Sequence of chain 5.C:
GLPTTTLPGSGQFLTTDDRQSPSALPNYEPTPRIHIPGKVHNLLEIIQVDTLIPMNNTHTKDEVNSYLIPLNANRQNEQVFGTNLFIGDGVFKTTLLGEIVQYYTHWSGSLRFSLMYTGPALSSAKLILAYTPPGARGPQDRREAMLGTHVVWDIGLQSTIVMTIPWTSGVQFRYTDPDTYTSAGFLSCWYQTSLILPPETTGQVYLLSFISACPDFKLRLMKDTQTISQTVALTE

This small molecule binds to this protein.
Small molecule (SMILES): Cc1cc(CCCCCOc2ccc(C3=NCCO3)cc2)on1

Sequence of chain 5.A:
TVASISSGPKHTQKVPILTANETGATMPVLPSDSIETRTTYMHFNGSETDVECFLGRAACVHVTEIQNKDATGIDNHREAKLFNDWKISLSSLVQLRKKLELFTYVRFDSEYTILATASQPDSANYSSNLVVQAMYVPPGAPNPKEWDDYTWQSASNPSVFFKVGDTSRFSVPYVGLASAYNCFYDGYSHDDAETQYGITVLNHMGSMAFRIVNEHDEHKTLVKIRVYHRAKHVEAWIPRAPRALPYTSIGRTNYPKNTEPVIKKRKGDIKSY

Binding-site contacts:
Ligand atom C1B contacts residue TYR128 of chain 5.A at 3.6 Å (hydrophobic).
Ligand atom C5B contacts residue MET224 of chain 5.A at 3.8 Å (hydrophobic).
Ligand atom C3C contacts residue TYR128 of chain 5.A at 3.4 Å (hydrophobic).
Ligand atom N3A contacts residue ALA24 of chain 5.C at 3.8 Å.
Ligand atom C3B contacts residue TYR152 of chain 5.A at 3.7 Å (hydrophobic).
Ligand atom O1A contacts residue PHE186 of chain 5.A at 3.0 Å.
Ligand atom C5 contacts residue LEU106 of chain 5.A at 3.8 Å (hydrophobic).
Ligand atom O1 contacts residue MET221 of chain 5.A at 3.9 Å.
Ligand atom C4 contacts residue LEU106 of chain 5.A at 3.9 Å (hydrophobic).
Ligand atom C5A contacts residue PHE186 of chain 5.A at 3.5 Å (hydrophobic).
Ligand atom C2C contacts residue TYR197 of chain 5.A at 3.7 Å (hydrophobic).
Ligand atom C4 contacts residue TYR197 of chain 5.A at 3.8 Å (hydrophobic).
Ligand atom O1B contacts residue ILE104 of chain 5.A at 3.9 Å.
Ligand atom C2B contacts residue VAL188 of chain 5.A at 3.5 Å (hydrophobic).
Ligand atom N2 contacts residue LEU106 of chain 5.A at 3.8 Å.
Ligand atom C2C contacts residue MET221 of chain 5.A at 4.0 Å (hydrophobic).
Ligand atom C4C contacts residue VAL188 of chain 5.A at 3.7 Å (hydrophobic).
Ligand atom C2A contacts residue PHE186 of chain 5.A at 3.3 Å (hydrophobic).
Ligand atom O1B contacts residue TYR128 of chain 5.A at 3.4 Å (h-bond).
Ligand atom N3A contacts residue TYR152 of chain 5.A at 3.5 Å.
Ligand atom C5A contacts residue ALA150 of chain 5.A at 3.6 Å (hydrophobic).
Ligand atom C6B contacts residue TYR128 of chain 5.A at 3.3 Å (hydrophobic).
Ligand atom C5C contacts residue VAL191 of chain 5.A at 3.8 Å (hydrophobic).
Ligand atom O1 contacts residue LEU106 of chain 5.A at 3.8 Å.
Ligand atom C2A contacts residue TYR152 of chain 5.A at 3.6 Å (hydrophobic).
Ligand atom C5A contacts residue VAL176 of chain 5.A at 3.6 Å (hydrophobic).
Ligand atom C4B contacts residue PHE186 of chain 5.A at 3.6 Å (hydrophobic).
Ligand atom C1B contacts residue ILE104 of chain 5.A at 4.0 Å (hydrophobic).
Ligand atom C5B contacts residue PHE186 of chain 5.A at 3.9 Å (hydrophobic).
Ligand atom C1C contacts residue TYR128 of chain 5.A at 3.7 Å (hydrophobic).
Ligand atom N3A contacts residue PHE186 of chain 5.A at 4.0 Å.
Ligand atom C1C contacts residue LEU106 of chain 5.A at 3.8 Å (hydrophobic).
Ligand atom C4B contacts residue TYR152 of chain 5.A at 3.8 Å (hydrophobic).
Ligand atom C6B contacts residue ILE104 of chain 5.A at 3.6 Å (hydrophobic).
Ligand atom C1B contacts residue VAL188 of chain 5.A at 3.8 Å (hydrophobic).
Ligand atom C5B contacts residue TYR128 of chain 5.A at 4.0 Å (hydrophobic).
Ligand atom C4A contacts residue PRO174 of chain 5.A at 3.1 Å (hydrophobic).
Ligand atom C3B contacts residue VAL188 of chain 5.A at 3.8 Å (hydrophobic).
Ligand atom C4C contacts residue VAL191 of chain 5.A at 3.0 Å (hydrophobic).
Ligand atom N3A contacts residue PRO174 of chain 5.A at 3.7 Å.